Binding-site contacts:
Ligand atom C6 contacts residue ASN215 of chain 1.B at 4.2 Å.
Ligand atom C7 contacts residue HIS199 of chain 1.B at 3.8 Å.
Ligand atom C5 contacts residue ASN200 of chain 1.B at 3.6 Å.
Ligand atom C7 contacts residue ASN200 of chain 1.B at 3.9 Å.
Ligand atom C4 contacts residue ASN200 of chain 1.B at 4.2 Å.
Ligand atom C8 contacts residue ASN200 of chain 1.B at 4.4 Å.
Ligand atom O5 contacts residue ASN215 of chain 1.B at 4.4 Å.
Ligand atom C1 contacts residue LEU216 of chain 1.B at 4.2 Å (hydrophobic).
Ligand atom C1 contacts residue TYR241 of chain 1.B at 4.4 Å (hydrophobic).
Ligand atom N2 contacts residue HIS199 of chain 1.B at 3.9 Å.
Ligand atom C8 contacts residue HIS199 of chain 1.B at 3.4 Å.
Ligand atom N2 contacts residue ASN200 of chain 1.B at 2.9 Å (h-bond).
Ligand atom C1 contacts residue ASN200 of chain 1.B at 1.4 Å.
Ligand atom O5 contacts residue ASN200 of chain 1.B at 2.3 Å (h-bond).
Ligand atom C3 contacts residue ASN200 of chain 1.B at 3.8 Å.
Ligand atom O6 contacts residue ASN215 of chain 1.B at 2.8 Å (h-bond).
Ligand atom O5 contacts residue LEU216 of chain 1.B at 4.4 Å.
Ligand atom O7 contacts residue ASN200 of chain 1.B at 4.4 Å.
Ligand atom C2 contacts residue ASN200 of chain 1.B at 2.4 Å.
Ligand atom O5 contacts residue TYR241 of chain 1.B at 4.5 Å.

Sequence of chain 1.B:
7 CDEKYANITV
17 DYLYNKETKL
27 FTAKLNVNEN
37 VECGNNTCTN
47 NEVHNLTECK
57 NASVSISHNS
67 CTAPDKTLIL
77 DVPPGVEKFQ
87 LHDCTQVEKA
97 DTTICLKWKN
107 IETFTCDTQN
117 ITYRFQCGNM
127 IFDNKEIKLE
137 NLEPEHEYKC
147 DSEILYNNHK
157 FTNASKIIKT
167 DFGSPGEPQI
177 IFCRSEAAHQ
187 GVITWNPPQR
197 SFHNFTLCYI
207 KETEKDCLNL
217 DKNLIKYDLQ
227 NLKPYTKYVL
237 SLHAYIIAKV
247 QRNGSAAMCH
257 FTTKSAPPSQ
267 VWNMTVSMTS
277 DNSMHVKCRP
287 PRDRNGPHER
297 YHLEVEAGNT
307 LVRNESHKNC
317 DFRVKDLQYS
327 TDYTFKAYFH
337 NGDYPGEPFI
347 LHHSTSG

This protein binds this small molecule.
Small molecule (SMILES): CC(=O)N[C@@H]1[C@@H](O)[C@H](O)[C@@H](CO)O[C@H]1O